A small-molecule ligand and the protein it binds are described below.
Small molecule (SMILES): CC(=O)N[C@H]1[C@H](O[C@H]2[C@H](O)[C@@H](NC(C)=O)CO[C@@H]2CO)O[C@H](CO)[C@@H](O)[C@@H]1O

Binding-site contacts:
Ligand atom C2 contacts residue THR156 of chain 5.C at 4.2 Å.
Ligand atom N2 contacts residue THR156 of chain 5.C at 3.6 Å (h-bond).
Ligand atom C6 contacts residue MET151 of chain 5.C at 4.5 Å (hydrophobic).
Ligand atom C1 contacts residue THR156 of chain 5.C at 3.6 Å.
Ligand atom C8 contacts residue ASN154 of chain 5.C at 3.6 Å.
Ligand atom O5 contacts residue ASN154 of chain 5.C at 4.0 Å.
Ligand atom C1 contacts residue ASN154 of chain 5.C at 3.4 Å.
Ligand atom N2 contacts residue ASN154 of chain 5.C at 3.8 Å.
Ligand atom C7 contacts residue THR156 of chain 5.C at 3.9 Å.
Ligand atom O7 contacts residue ASN154 of chain 5.C at 2.6 Å (h-bond).
Ligand atom C7 contacts residue ASN154 of chain 5.C at 3.3 Å.
Ligand atom C8 contacts residue THR156 of chain 5.C at 4.0 Å.
Ligand atom O6 contacts residue MET151 of chain 5.C at 3.4 Å.
Ligand atom C2 contacts residue ASN154 of chain 5.C at 3.5 Å.

Sequence of chain 5.C:
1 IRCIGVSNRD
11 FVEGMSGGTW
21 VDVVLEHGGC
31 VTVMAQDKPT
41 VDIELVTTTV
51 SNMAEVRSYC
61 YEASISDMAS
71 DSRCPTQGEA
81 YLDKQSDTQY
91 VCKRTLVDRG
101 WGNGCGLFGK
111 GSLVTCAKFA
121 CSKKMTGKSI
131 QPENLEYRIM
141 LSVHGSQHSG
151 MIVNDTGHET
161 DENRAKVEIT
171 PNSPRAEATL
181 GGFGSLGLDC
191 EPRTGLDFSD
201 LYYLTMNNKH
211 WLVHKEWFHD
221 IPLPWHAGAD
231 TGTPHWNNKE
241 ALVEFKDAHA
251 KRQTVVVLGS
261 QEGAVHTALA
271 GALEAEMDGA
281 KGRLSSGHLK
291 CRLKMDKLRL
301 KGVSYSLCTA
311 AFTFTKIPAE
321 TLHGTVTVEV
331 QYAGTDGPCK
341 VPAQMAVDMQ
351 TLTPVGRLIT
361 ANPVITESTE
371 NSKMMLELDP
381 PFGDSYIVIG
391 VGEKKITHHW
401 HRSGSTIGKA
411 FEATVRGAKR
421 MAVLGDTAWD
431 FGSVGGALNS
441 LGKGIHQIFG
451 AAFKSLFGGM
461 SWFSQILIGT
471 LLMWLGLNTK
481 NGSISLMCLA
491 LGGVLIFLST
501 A